This protein binds this small molecule.
Small molecule (SMILES): c1ccc(-c2nc(NCc3ccco3)c3ccccc3n2)cc1

Sequence of chain 2.A:
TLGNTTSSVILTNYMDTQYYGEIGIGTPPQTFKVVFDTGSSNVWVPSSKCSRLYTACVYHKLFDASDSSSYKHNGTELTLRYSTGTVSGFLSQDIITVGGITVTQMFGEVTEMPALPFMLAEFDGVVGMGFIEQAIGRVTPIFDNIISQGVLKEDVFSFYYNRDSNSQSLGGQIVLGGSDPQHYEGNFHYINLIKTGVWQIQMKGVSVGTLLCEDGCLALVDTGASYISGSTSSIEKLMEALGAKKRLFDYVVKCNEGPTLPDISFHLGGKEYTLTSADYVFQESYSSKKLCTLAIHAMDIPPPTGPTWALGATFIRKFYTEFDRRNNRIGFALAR

Binding-site contacts:
Ligand atom C10 contacts residue VAL126 of chain 2.A at 3.9 Å (hydrophobic).
Ligand atom C11 contacts residue GLY227 of chain 2.A at 3.5 Å.
Ligand atom C1 contacts residue THR17 of chain 2.A at 3.4 Å.
Ligand atom C20 contacts residue VAL35 of chain 2.A at 3.3 Å (hydrophobic).
Ligand atom N6 contacts residue PHE123 of chain 2.A at 3.5 Å.
Ligand atom C20 contacts residue TYR19 of chain 2.A at 3.6 Å (hydrophobic).
Ligand atom C1 contacts residue SER229 of chain 2.A at 3.6 Å.
Ligand atom C17 contacts residue ALA121 of chain 2.A at 3.5 Å (hydrophobic).
Ligand atom O23 contacts residue THR17 of chain 2.A at 3.2 Å (h-bond).
Ligand atom N4 contacts residue PHE123 of chain 2.A at 3.6 Å.
Ligand atom C22 contacts residue ALA228 of chain 2.A at 3.5 Å (hydrophobic).
Ligand atom C16 contacts residue PEG1 of chain 2.E at 3.7 Å.
Ligand atom C17 contacts residue PRO117 of chain 2.A at 3.1 Å (hydrophobic).
Ligand atom C5 contacts residue PHE123 of chain 2.A at 3.5 Å (hydrophobic).
Ligand atom C3 contacts residue PHE123 of chain 2.A at 3.8 Å (hydrophobic).
Ligand atom O23 contacts residue GLY227 of chain 2.A at 3.3 Å (h-bond).
Ligand atom O23 contacts residue ALA228 of chain 2.A at 3.2 Å.
Ligand atom C7 contacts residue PHE123 of chain 2.A at 3.7 Å (hydrophobic).
Ligand atom C9 contacts residue TYR82 of chain 2.A at 3.3 Å (hydrophobic).
Ligand atom N6 contacts residue THR84 of chain 2.A at 3.5 Å (h-bond).
Ligand atom C3 contacts residue GLY227 of chain 2.A at 3.5 Å.
Ligand atom C16 contacts residue LEU120 of chain 2.A at 3.5 Å (hydrophobic).
Ligand atom C19 contacts residue THR17 of chain 2.A at 3.2 Å.
Ligand atom C21 contacts residue TYR161 of chain 2.A at 3.5 Å (hydrophobic).
Ligand atom C17 contacts residue LEU120 of chain 2.A at 3.5 Å (hydrophobic).
Ligand atom C21 contacts residue TYR19 of chain 2.A at 3.5 Å (hydrophobic).
Ligand atom N2 contacts residue GLY227 of chain 2.A at 2.6 Å (h-bond).
Ligand atom C18 contacts residue ALA121 of chain 2.A at 3.8 Å (hydrophobic).
Ligand atom C1 contacts residue GLY227 of chain 2.A at 3.3 Å.
Ligand atom C22 contacts residue THR226 of chain 2.A at 3.0 Å.
Ligand atom C22 contacts residue GLY227 of chain 2.A at 3.8 Å.
Ligand atom O23 contacts residue SER229 of chain 2.A at 3.2 Å (h-bond).
Ligand atom C21 contacts residue THR226 of chain 2.A at 3.1 Å.
Ligand atom C21 contacts residue VAL35 of chain 2.A at 3.8 Å (hydrophobic).
Ligand atom C10 contacts residue TYR82 of chain 2.A at 3.7 Å (hydrophobic).
Ligand atom C15 contacts residue PEG1 of chain 2.E at 3.5 Å.
Ligand atom C19 contacts residue GLY227 of chain 2.A at 3.2 Å.
Ligand atom C20 contacts residue GLN18 of chain 2.A at 3.9 Å.
Ligand atom C12 contacts residue PHE123 of chain 2.A at 3.9 Å (hydrophobic).
Ligand atom C16 contacts residue PRO117 of chain 2.A at 3.8 Å (hydrophobic).